This small molecule binds to this protein.
Small molecule (SMILES): Cc1ccsc1C1=NO[C@@]2(CCN(Cc3c(F)cccc3F)C2=O)C1

Binding-site contacts:
Ligand atom F22 contacts residue PHE83 of chain 1.D at 3.8 Å.
Ligand atom O9 contacts residue CYS126 of chain 1.D at 3.7 Å.
Ligand atom C12 contacts residue THR134 of chain 1.D at 3.5 Å.
Ligand atom C23 contacts residue ALA89 of chain 1.D at 3.7 Å (hydrophobic).
Ligand atom C25 contacts residue TRP156 of chain 1.D at 3.6 Å (hydrophobic).
Ligand atom C7 contacts residue TRP156 of chain 1.D at 3.5 Å (hydrophobic).
Ligand atom C11 contacts residue THR134 of chain 1.D at 3.1 Å.
Ligand atom O9 contacts residue TRP156 of chain 1.D at 3.5 Å (h-bond).
Ligand atom O9 contacts residue ARG136 of chain 1.D at 3.1 Å (salt-bridge).
Ligand atom F22 contacts residue ALA78 of chain 1.D at 3.2 Å.
Ligand atom C20 contacts residue HIS77 of chain 1.D at 3.4 Å.
Ligand atom C20 contacts residue VAL81 of chain 1.D at 3.8 Å (hydrophobic).
Ligand atom C21 contacts residue ARG136 of chain 1.D at 3.4 Å.
Ligand atom C4 contacts residue TRP156 of chain 1.D at 3.8 Å (hydrophobic).
Ligand atom C23 contacts residue ARG136 of chain 1.D at 3.5 Å.
Ligand atom O24 contacts residue ARG136 of chain 1.D at 2.8 Å (salt-bridge).
Ligand atom N8 contacts residue TRP156 of chain 1.D at 3.5 Å.
Ligand atom C14 contacts residue PHE83 of chain 1.D at 3.7 Å (hydrophobic).
Ligand atom C3 contacts residue TRP156 of chain 1.D at 3.8 Å (hydrophobic).
Ligand atom C1 contacts residue ARG136 of chain 1.D at 3.8 Å.
Ligand atom C6 contacts residue TRP156 of chain 1.D at 3.2 Å (hydrophobic).
Ligand atom C18 contacts residue CYS126 of chain 1.D at 3.6 Å (hydrophobic).
Ligand atom C2 contacts residue TRP156 of chain 1.D at 3.5 Å (hydrophobic).
Ligand atom C23 contacts residue CYS126 of chain 1.D at 3.8 Å (hydrophobic).
Ligand atom F17 contacts residue CYS126 of chain 1.D at 3.8 Å.
Ligand atom F17 contacts residue TYR177 of chain 1.D at 3.6 Å.
Ligand atom C16 contacts residue CYS126 of chain 1.D at 3.7 Å (hydrophobic).
Ligand atom C19 contacts residue PHE180 of chain 1.D at 3.6 Å (hydrophobic).
Ligand atom C21 contacts residue PHE83 of chain 1.D at 3.8 Å (hydrophobic).
Ligand atom C15 contacts residue PHE83 of chain 1.D at 3.7 Å (hydrophobic).
Ligand atom C20 contacts residue ARG136 of chain 1.D at 3.7 Å.
Ligand atom C18 contacts residue CYS181 of chain 1.D at 3.8 Å (hydrophobic).
Ligand atom O24 contacts residue ALA89 of chain 1.D at 3.6 Å.
Ligand atom C4 contacts residue GLY87 of chain 1.D at 3.2 Å.
Ligand atom F22 contacts residue ARG136 of chain 1.D at 3.2 Å.
Ligand atom C12 contacts residue TRP101 of chain 1.D at 3.6 Å (hydrophobic).
Ligand atom C19 contacts residue HIS77 of chain 1.D at 3.5 Å.
Ligand atom S5 contacts residue GLY87 of chain 1.D at 3.2 Å (h-bond).
Ligand atom S5 contacts residue TRP156 of chain 1.D at 3.4 Å.
Ligand atom N8 contacts residue ARG136 of chain 1.D at 2.8 Å (salt-bridge).

Sequence of chain 1.D:
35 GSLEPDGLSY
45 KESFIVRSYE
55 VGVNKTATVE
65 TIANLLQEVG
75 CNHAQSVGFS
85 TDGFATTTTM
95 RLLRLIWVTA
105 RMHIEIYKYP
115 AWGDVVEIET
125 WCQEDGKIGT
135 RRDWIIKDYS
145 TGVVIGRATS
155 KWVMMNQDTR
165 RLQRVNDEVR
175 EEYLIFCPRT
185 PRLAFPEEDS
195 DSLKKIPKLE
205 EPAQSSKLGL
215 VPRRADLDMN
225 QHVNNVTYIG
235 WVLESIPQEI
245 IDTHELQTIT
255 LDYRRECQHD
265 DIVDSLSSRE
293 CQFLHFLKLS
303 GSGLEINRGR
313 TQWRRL